Binding-site contacts:
Ligand atom C6 contacts residue ASN93 of chain 56.F at 3.1 Å.
Ligand atom C1 contacts residue ARG77 of chain 56.F at 3.1 Å.
Ligand atom O1A contacts residue TYR72 of chain 56.F at 3.1 Å.
Ligand atom C1 contacts residue GLY78 of chain 56.F at 4.1 Å.
Ligand atom O8 contacts residue TYR72 of chain 56.F at 3.9 Å.
Ligand atom O1A contacts residue SER89 of chain 56.F at 4.1 Å.
Ligand atom O4 contacts residue GLY78 of chain 56.F at 3.2 Å.
Ligand atom O4 contacts residue ASN80 of chain 56.F at 4.0 Å.
Ligand atom O3 contacts residue VAL296 of chain 56.F at 4.3 Å.
Ligand atom C3 contacts residue ARG77 of chain 56.F at 4.1 Å.
Ligand atom O8 contacts residue GLU87 of chain 56.F at 3.9 Å.
Ligand atom C10 contacts residue TYR72 of chain 56.F at 4.1 Å (hydrophobic).
Ligand atom O4 contacts residue ILE79 of chain 56.F at 3.6 Å (h-bond).
Ligand atom C2 contacts residue GLY78 of chain 56.F at 4.1 Å.
Ligand atom C1 contacts residue SER89 of chain 56.F at 4.2 Å.
Ligand atom C3 contacts residue GLY78 of chain 56.F at 4.1 Å.
Ligand atom C3 contacts residue VAL296 of chain 56.F at 3.7 Å (hydrophobic).
Ligand atom C1 contacts residue TYR72 of chain 56.F at 4.0 Å (hydrophobic).
Ligand atom C3 contacts residue GLY78 of chain 56.F at 3.9 Å.
Ligand atom C11 contacts residue ASP85 of chain 60.F at 4.2 Å.
Ligand atom O1B contacts residue ARG77 of chain 56.F at 2.5 Å (salt-bridge).
Ligand atom C3 contacts residue HIS298 of chain 56.F at 4.1 Å.
Ligand atom O3 contacts residue GLY78 of chain 56.F at 3.6 Å.
Ligand atom N5 contacts residue TYR72 of chain 56.F at 3.0 Å (h-bond).
Ligand atom C5 contacts residue ASN93 of chain 56.F at 4.1 Å.
Ligand atom O4 contacts residue TYR72 of chain 56.F at 3.8 Å.
Ligand atom C5 contacts residue TYR72 of chain 56.F at 3.5 Å (hydrophobic).
Ligand atom O8 contacts residue ARG77 of chain 56.F at 3.1 Å (salt-bridge).
Ligand atom O1B contacts residue SER89 of chain 56.F at 3.5 Å (h-bond).
Ligand atom O4 contacts residue HIS298 of chain 56.F at 3.0 Å (h-bond).
Ligand atom C8 contacts residue ARG77 of chain 56.F at 4.1 Å.
Ligand atom O6 contacts residue ASN93 of chain 56.F at 3.0 Å (h-bond).
Ligand atom O4 contacts residue THR291 of chain 56.F at 3.4 Å.
Ligand atom C4 contacts residue HIS298 of chain 56.F at 4.0 Å.
Ligand atom C6 contacts residue ARG77 of chain 56.F at 4.3 Å.
Ligand atom C4 contacts residue TYR72 of chain 56.F at 3.4 Å (hydrophobic).
Ligand atom C6 contacts residue TYR72 of chain 56.F at 3.8 Å (hydrophobic).
Ligand atom O1A contacts residue ARG77 of chain 56.F at 3.0 Å (salt-bridge).
Ligand atom O1A contacts residue GLY78 of chain 56.F at 3.7 Å.
Ligand atom C4 contacts residue GLY78 of chain 56.F at 3.4 Å.

The protein below binds the small molecule below.
Small molecule (SMILES): CC(=O)N[C@@H]1[C@@H](O[C@@H]2O[C@H](CO)[C@H](O)[C@H](O[C@]3(C(=O)O)C[C@H](O)[C@@H](NC(C)=O)[C@H]([C@H](O)[C@H](O)CO)O3)[C@H]2O)[C@H](O)[C@@H](CO[C@]2(C(=O)O)C[C@H](O)[C@@H](NC(C)=O)[C@H]([C@H](O)[C@H](O)CO)O2)O[C@H]1O

Sequence of chain 60.F:
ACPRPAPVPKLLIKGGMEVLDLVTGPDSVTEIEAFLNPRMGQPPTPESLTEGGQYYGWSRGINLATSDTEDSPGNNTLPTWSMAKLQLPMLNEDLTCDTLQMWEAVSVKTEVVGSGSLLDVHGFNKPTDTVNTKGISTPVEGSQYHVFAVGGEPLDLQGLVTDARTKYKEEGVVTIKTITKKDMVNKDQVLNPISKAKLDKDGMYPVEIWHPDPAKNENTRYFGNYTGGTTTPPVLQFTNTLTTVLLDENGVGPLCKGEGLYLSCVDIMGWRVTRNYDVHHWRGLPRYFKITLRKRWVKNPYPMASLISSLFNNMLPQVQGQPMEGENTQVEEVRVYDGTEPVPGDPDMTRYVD

Sequence of chain 56.F:
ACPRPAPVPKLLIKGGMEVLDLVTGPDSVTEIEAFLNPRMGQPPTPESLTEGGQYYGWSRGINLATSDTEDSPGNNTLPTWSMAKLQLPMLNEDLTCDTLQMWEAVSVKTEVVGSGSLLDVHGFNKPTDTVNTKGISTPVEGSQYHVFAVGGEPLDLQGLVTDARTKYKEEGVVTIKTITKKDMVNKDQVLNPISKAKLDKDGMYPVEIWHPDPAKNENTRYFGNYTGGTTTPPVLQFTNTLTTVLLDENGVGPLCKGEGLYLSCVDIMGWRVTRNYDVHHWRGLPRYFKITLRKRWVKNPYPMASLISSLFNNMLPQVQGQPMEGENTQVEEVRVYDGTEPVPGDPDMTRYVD